Binding-site contacts:
Ligand atom C2 contacts residue MAN1 of chain 1.Q at 3.1 Å.
Ligand atom C2 contacts residue ASN313 of chain 1.A at 3.6 Å.
Ligand atom C6 contacts residue PRO310 of chain 1.A at 4.0 Å (hydrophobic).
Ligand atom O2 contacts residue LEU297 of chain 1.A at 3.3 Å.
Ligand atom O5 contacts residue LEU297 of chain 1.A at 4.3 Å.
Ligand atom C1 contacts residue PRO310 of chain 1.A at 4.0 Å (hydrophobic).
Ligand atom C6 contacts residue MAN1 of chain 1.P at 3.4 Å.
Ligand atom C4 contacts residue MAN1 of chain 1.P at 4.5 Å.
Ligand atom C1 contacts residue MAN1 of chain 1.Q at 4.2 Å.
Ligand atom O6 contacts residue PRO310 of chain 1.A at 3.7 Å.
Ligand atom C2 contacts residue BMA1 of chain 1.N at 3.4 Å.
Ligand atom O2 contacts residue ASN313 of chain 1.A at 4.1 Å.
Ligand atom C5 contacts residue PRO310 of chain 1.A at 4.2 Å (hydrophobic).
Ligand atom C2 contacts residue LEU297 of chain 1.A at 4.0 Å (hydrophobic).
Ligand atom C5 contacts residue BMA1 of chain 1.N at 3.3 Å.
Ligand atom C3 contacts residue MAN1 of chain 1.Q at 3.0 Å.
Ligand atom O5 contacts residue PRO310 of chain 1.A at 3.2 Å.
Ligand atom O6 contacts residue MAN1 of chain 1.P at 2.2 Å.
Ligand atom C4 contacts residue MAN1 of chain 1.Q at 4.3 Å.
Ligand atom C1 contacts residue LEU297 of chain 1.A at 3.8 Å (hydrophobic).
Ligand atom O5 contacts residue BMA1 of chain 1.N at 3.2 Å (h-bond).
Ligand atom C6 contacts residue BMA1 of chain 1.N at 4.4 Å.
Ligand atom C3 contacts residue BMA1 of chain 1.N at 3.7 Å.
Ligand atom C1 contacts residue SER312 of chain 1.A at 4.5 Å.
Ligand atom O2 contacts residue MAN1 of chain 1.Q at 2.7 Å (h-bond).
Ligand atom O2 contacts residue GLU295 of chain 1.A at 3.5 Å (salt-bridge).
Ligand atom O3 contacts residue MAN1 of chain 1.Q at 2.3 Å.
Ligand atom C1 contacts residue ASN313 of chain 1.A at 3.4 Å.
Ligand atom C3 contacts residue ASN313 of chain 1.A at 4.5 Å.
Ligand atom C4 contacts residue BMA1 of chain 1.N at 4.1 Å.
Ligand atom C1 contacts residue BMA1 of chain 1.N at 2.5 Å.

A small-molecule ligand and the protein it binds are described below.
Small molecule (SMILES): OC[C@H]1O[C@H](O)[C@@H](O)[C@@H](O)[C@@H]1O

Sequence of chain 1.A:
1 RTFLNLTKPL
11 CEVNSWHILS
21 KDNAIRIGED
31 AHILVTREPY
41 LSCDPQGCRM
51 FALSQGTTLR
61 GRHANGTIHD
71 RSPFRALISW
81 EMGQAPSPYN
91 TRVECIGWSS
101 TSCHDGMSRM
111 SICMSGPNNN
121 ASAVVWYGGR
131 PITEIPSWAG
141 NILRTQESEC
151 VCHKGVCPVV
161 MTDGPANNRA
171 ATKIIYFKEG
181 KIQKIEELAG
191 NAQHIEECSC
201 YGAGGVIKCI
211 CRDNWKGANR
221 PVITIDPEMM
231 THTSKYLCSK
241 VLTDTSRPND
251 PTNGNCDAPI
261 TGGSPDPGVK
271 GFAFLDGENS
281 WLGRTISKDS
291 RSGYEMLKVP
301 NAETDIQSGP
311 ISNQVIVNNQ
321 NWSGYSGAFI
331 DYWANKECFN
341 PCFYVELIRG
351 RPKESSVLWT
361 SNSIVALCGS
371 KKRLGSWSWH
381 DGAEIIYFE